The protein below binds the small molecule below.
Small molecule (SMILES): CC(=O)N[C@@H]1[C@@H](O)[C@H](O)[C@@H](CO)O[C@H]1O

Binding-site contacts:
Ligand atom C6 contacts residue PHE107 of chain 1.B at 3.3 Å (hydrophobic).
Ligand atom C4 contacts residue ASN298 of chain 1.B at 4.2 Å.
Ligand atom C3 contacts residue ASN298 of chain 1.B at 3.8 Å.
Ligand atom O7 contacts residue THR109 of chain 1.B at 4.0 Å.
Ligand atom C5 contacts residue ASN298 of chain 1.B at 3.7 Å.
Ligand atom C5 contacts residue PHE107 of chain 1.B at 3.5 Å (hydrophobic).
Ligand atom O5 contacts residue PHE107 of chain 1.B at 4.1 Å.
Ligand atom C7 contacts residue ASN298 of chain 1.B at 3.4 Å.
Ligand atom C1 contacts residue PHE107 of chain 1.B at 4.5 Å (hydrophobic).
Ligand atom C8 contacts residue THR109 of chain 1.B at 4.0 Å.
Ligand atom O7 contacts residue ASN298 of chain 1.B at 4.3 Å.
Ligand atom C7 contacts residue THR109 of chain 1.B at 4.3 Å.
Ligand atom C1 contacts residue GLU188 of chain 1.B at 4.4 Å.
Ligand atom C2 contacts residue ASN298 of chain 1.B at 2.5 Å.
Ligand atom O6 contacts residue GLU188 of chain 1.B at 4.4 Å.
Ligand atom C6 contacts residue GLU188 of chain 1.B at 4.3 Å.
Ligand atom C8 contacts residue ASN298 of chain 1.B at 3.4 Å.
Ligand atom O5 contacts residue GLU188 of chain 1.B at 3.6 Å (salt-bridge).
Ligand atom O5 contacts residue ASN298 of chain 1.B at 2.4 Å (h-bond).
Ligand atom C1 contacts residue ASN298 of chain 1.B at 1.4 Å.
Ligand atom N2 contacts residue ASN298 of chain 1.B at 2.9 Å (h-bond).

Sequence of chain 1.B:
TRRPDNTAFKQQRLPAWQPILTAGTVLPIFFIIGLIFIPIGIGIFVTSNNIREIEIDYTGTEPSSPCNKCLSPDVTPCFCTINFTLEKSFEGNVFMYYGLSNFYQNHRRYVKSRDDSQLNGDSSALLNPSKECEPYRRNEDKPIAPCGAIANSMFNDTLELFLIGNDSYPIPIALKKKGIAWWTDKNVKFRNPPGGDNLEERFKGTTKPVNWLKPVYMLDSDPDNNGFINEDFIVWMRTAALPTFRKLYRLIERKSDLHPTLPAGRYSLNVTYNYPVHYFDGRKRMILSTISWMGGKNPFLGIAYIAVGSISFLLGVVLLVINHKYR